Binding-site contacts:
Ligand atom N25 contacts residue SER231 of chain 1.C at 3.3 Å.
Ligand atom C6 contacts residue PHE283 of chain 1.C at 3.6 Å (hydrophobic).
Ligand atom O33 contacts residue PHE193 of chain 1.C at 3.6 Å.
Ligand atom N10 contacts residue PHE283 of chain 1.C at 3.5 Å.
Ligand atom N3 contacts residue MET267 of chain 1.C at 3.5 Å (h-bond).
Ligand atom C5 contacts residue GLN280 of chain 1.C at 3.6 Å.
Ligand atom C24 contacts residue THR242 of chain 1.C at 3.8 Å.
Ligand atom C13 contacts residue LEU229 of chain 1.C at 3.9 Å (hydrophobic).
Ligand atom C5 contacts residue TYR247 of chain 1.C at 3.8 Å (hydrophobic).
Ligand atom C27 contacts residue LEU189 of chain 1.C at 3.7 Å (hydrophobic).
Ligand atom N8 contacts residue PHE283 of chain 1.C at 3.9 Å.
Ligand atom N23 contacts residue THR239 of chain 1.C at 3.6 Å.
Ligand atom N25 contacts residue THR242 of chain 1.C at 3.6 Å.
Ligand atom C12 contacts residue LEU229 of chain 1.C at 3.7 Å (hydrophobic).
Ligand atom C2 contacts residue PHE283 of chain 1.C at 3.6 Å (hydrophobic).
Ligand atom C17 contacts residue LEU229 of chain 1.C at 3.8 Å (hydrophobic).
Ligand atom C16 contacts residue PHE283 of chain 1.C at 3.8 Å (hydrophobic).
Ligand atom C22 contacts residue GLN280 of chain 1.C at 3.4 Å.
Ligand atom C2 contacts residue MET267 of chain 1.C at 3.6 Å (hydrophobic).
Ligand atom C18 contacts residue PHE283 of chain 1.C at 3.8 Å (hydrophobic).
Ligand atom N14 contacts residue PHE283 of chain 1.C at 3.8 Å.
Ligand atom N4 contacts residue GLY279 of chain 1.C at 3.5 Å (h-bond).
Ligand atom C1 contacts residue PHE283 of chain 1.C at 3.5 Å (hydrophobic).
Ligand atom C24 contacts residue SER231 of chain 1.C at 3.6 Å.
Ligand atom C29 contacts residue LEU189 of chain 1.C at 3.8 Å (hydrophobic).
Ligand atom C9 contacts residue TYR247 of chain 1.C at 3.9 Å (hydrophobic).
Ligand atom C5 contacts residue PHE283 of chain 1.C at 3.8 Å (hydrophobic).
Ligand atom N23 contacts residue ALA243 of chain 1.C at 3.8 Å.
Ligand atom C22 contacts residue VAL232 of chain 1.C at 3.8 Å (hydrophobic).
Ligand atom O19 contacts residue PHE283 of chain 1.C at 3.7 Å.
Ligand atom C24 contacts residue THR239 of chain 1.C at 3.6 Å.
Ligand atom C24 contacts residue ALA243 of chain 1.C at 3.6 Å (hydrophobic).
Ligand atom C15 contacts residue PHE283 of chain 1.C at 3.7 Å (hydrophobic).
Ligand atom O19 contacts residue GLN280 of chain 1.C at 2.9 Å (h-bond).
Ligand atom C21 contacts residue VAL232 of chain 1.C at 3.9 Å (hydrophobic).
Ligand atom C5 contacts residue MET267 of chain 1.C at 3.6 Å (hydrophobic).
Ligand atom C1 contacts residue MET267 of chain 1.C at 3.7 Å (hydrophobic).
Ligand atom C9 contacts residue GLY279 of chain 1.C at 2.7 Å.
Ligand atom C21 contacts residue ILE246 of chain 1.C at 3.9 Å (hydrophobic).
Ligand atom N4 contacts residue MET267 of chain 1.C at 3.5 Å (h-bond).

The protein below binds the small molecule below.
Small molecule (SMILES): CN(C[C@H](O)CO)C(=O)c1nn(C)cc1NC(=O)c1nc(C2CC2)ccc1Nc1cncnc1

Sequence of chain 1.C:
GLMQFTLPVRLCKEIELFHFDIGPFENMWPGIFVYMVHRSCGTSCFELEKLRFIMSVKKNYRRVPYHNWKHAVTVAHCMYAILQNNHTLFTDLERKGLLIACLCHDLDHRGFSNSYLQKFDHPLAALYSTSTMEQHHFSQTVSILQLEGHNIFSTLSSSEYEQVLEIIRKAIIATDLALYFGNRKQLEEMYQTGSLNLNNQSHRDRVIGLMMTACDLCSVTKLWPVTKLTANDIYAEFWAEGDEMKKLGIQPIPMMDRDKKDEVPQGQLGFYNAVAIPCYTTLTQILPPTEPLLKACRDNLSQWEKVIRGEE